Sequence of chain 1.B:
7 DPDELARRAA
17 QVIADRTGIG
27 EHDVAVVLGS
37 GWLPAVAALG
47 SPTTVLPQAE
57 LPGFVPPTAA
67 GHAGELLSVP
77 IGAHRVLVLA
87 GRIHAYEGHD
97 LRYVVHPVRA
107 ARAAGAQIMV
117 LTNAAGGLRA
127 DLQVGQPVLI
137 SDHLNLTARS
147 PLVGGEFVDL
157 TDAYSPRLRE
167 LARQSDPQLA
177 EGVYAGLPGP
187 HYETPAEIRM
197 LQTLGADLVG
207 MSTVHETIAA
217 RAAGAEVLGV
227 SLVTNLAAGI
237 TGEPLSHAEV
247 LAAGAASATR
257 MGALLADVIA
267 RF

Sequence of chain 1.C:
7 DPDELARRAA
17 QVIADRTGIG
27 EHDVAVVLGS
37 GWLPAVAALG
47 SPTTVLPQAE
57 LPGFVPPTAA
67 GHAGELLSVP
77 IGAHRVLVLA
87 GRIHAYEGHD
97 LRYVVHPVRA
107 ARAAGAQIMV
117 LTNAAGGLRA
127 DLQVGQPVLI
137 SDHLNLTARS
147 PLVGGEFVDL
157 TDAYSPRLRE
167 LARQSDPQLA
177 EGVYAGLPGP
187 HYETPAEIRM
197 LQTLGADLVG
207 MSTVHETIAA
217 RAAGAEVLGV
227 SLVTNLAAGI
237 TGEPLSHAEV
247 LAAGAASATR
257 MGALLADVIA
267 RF

This small molecule binds to this protein.
Small molecule (SMILES): O=c1[nH]cnc2c(C[NH+]3C[C@H](CO)[C@@H](O)C3)c[nH]c12

Binding-site contacts:
Ligand atom N3 contacts residue VAL205 of chain 1.B at 3.5 Å (h-bond).
Ligand atom C6' contacts residue SER36 of chain 1.B at 3.7 Å.
Ligand atom C4' contacts residue PO41 of chain 1.F at 3.5 Å.
Ligand atom C8 contacts residue ASN231 of chain 1.B at 3.5 Å.
Ligand atom N1 contacts residue GLU189 of chain 1.B at 2.6 Å (salt-bridge).
Ligand atom N7 contacts residue THR230 of chain 1.B at 3.6 Å.
Ligand atom C6 contacts residue GLU189 of chain 1.B at 3.6 Å.
Ligand atom C2' contacts residue MET207 of chain 1.B at 3.5 Å (hydrophobic).
Ligand atom C10 contacts residue ALA120 of chain 1.B at 3.1 Å (hydrophobic).
Ligand atom O5' contacts residue HIS243 of chain 1.B at 2.7 Å (h-bond).
Ligand atom N7 contacts residue ASN231 of chain 1.B at 2.7 Å (h-bond).
Ligand atom C4 contacts residue VAL205 of chain 1.B at 3.6 Å (hydrophobic).
Ligand atom C8 contacts residue THR230 of chain 1.B at 3.4 Å.
Ligand atom N7 contacts residue ALA121 of chain 1.B at 3.6 Å.
Ligand atom C8 contacts residue ALA121 of chain 1.B at 3.7 Å (hydrophobic).
Ligand atom C5' contacts residue PHE153 of chain 1.C at 3.7 Å (hydrophobic).
Ligand atom O3' contacts residue HIS90 of chain 1.B at 3.6 Å (h-bond).
Ligand atom O6 contacts residue GLY122 of chain 1.B at 3.7 Å.
Ligand atom C5' contacts residue HIS243 of chain 1.B at 3.4 Å.
Ligand atom N7 contacts residue GLY122 of chain 1.B at 3.5 Å (h-bond).
Ligand atom C2 contacts residue GLU189 of chain 1.B at 3.1 Å.
Ligand atom C6' contacts residue PO41 of chain 1.F at 3.1 Å.
Ligand atom O5' contacts residue VAL246 of chain 1.B at 3.6 Å.
Ligand atom O6 contacts residue ASN231 of chain 1.B at 2.9 Å (h-bond).
Ligand atom O3' contacts residue TYR92 of chain 1.B at 2.6 Å (h-bond).
Ligand atom O5' contacts residue TYR188 of chain 1.B at 2.6 Å (h-bond).
Ligand atom C5 contacts residue GLY122 of chain 1.B at 3.5 Å.
Ligand atom C2' contacts residue PO41 of chain 1.F at 3.5 Å.
Ligand atom O6 contacts residue GLU189 of chain 1.B at 3.7 Å.
Ligand atom C5' contacts residue TYR188 of chain 1.B at 3.5 Å (hydrophobic).
Ligand atom C10 contacts residue PO41 of chain 1.F at 3.7 Å.
Ligand atom C3' contacts residue PO41 of chain 1.F at 3.4 Å.
Ligand atom N1' contacts residue PO41 of chain 1.F at 2.7 Å (h-bond).
Ligand atom C2 contacts residue MET207 of chain 1.B at 3.7 Å (hydrophobic).
Ligand atom N1 contacts residue VAL205 of chain 1.B at 3.5 Å.
Ligand atom O3' contacts residue PO41 of chain 1.F at 2.9 Å (h-bond).
Ligand atom C9 contacts residue ALA120 of chain 1.B at 3.7 Å (hydrophobic).
Ligand atom C2 contacts residue VAL205 of chain 1.B at 3.7 Å (hydrophobic).
Ligand atom N3 contacts residue GLY206 of chain 1.B at 3.4 Å.
Ligand atom C3' contacts residue TYR92 of chain 1.B at 3.6 Å (hydrophobic).